A small-molecule ligand and the protein it binds are described below.
Small molecule (SMILES): O=S(=O)(O)CCCn1c2[n+](c3ccccc31)[Pd](Cl)(Cl)[n+]1ccccc1-2

Sequence of chain 1.A:
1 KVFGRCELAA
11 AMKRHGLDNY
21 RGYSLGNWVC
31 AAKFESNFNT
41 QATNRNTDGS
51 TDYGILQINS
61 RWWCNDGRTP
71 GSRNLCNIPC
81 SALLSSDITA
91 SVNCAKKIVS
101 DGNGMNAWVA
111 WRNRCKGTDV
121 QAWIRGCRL

Binding-site contacts:
Ligand atom CAO contacts residue ARG5 of chain 1.A at 3.9 Å.
Ligand atom OAS contacts residue ARG125 of chain 1.A at 3.0 Å (salt-bridge).
Ligand atom OAT contacts residue ARG125 of chain 1.A at 3.1 Å (salt-bridge).
Ligand atom CAK contacts residue ARG5 of chain 1.A at 3.7 Å.
Ligand atom CAG contacts residue ARG5 of chain 1.A at 4.0 Å.
Ligand atom CAI contacts residue TRP123 of chain 1.A at 4.0 Å (hydrophobic).
Ligand atom CL2 contacts residue ARG5 of chain 1.A at 3.7 Å.
Ligand atom CL2 contacts residue TRP123 of chain 1.A at 4.1 Å.
Ligand atom CL2 contacts residue PHE38 of chain 1.A at 4.4 Å.
Ligand atom OAS contacts residue ARG5 of chain 1.A at 4.1 Å.
Ligand atom CAR contacts residue ALA122 of chain 1.A at 4.4 Å (hydrophobic).
Ligand atom CAI contacts residue ARG5 of chain 1.A at 3.3 Å.
Ligand atom CAJ contacts residue ARG125 of chain 1.A at 4.1 Å.
Ligand atom CAH contacts residue ARG5 of chain 1.A at 3.3 Å.
Ligand atom OAU contacts residue ARG125 of chain 1.A at 3.8 Å.
Ligand atom SAV contacts residue ARG125 of chain 1.A at 3.9 Å.
Ligand atom NAM contacts residue ARG5 of chain 1.A at 4.0 Å.
Ligand atom CAJ contacts residue ARG5 of chain 1.A at 3.9 Å.
Ligand atom NAL contacts residue ARG5 of chain 1.A at 4.2 Å.
Ligand atom CAJ contacts residue ALA122 of chain 1.A at 3.2 Å (hydrophobic).
Ligand atom NAQ contacts residue ARG5 of chain 1.A at 3.0 Å (salt-bridge).
Ligand atom PD contacts residue ARG5 of chain 1.A at 3.9 Å.
Ligand atom OAS contacts residue GLY126 of chain 1.A at 3.4 Å.
Ligand atom CAK contacts residue ALA122 of chain 1.A at 3.5 Å (hydrophobic).
Ligand atom CAR contacts residue ARG5 of chain 1.A at 3.7 Å.
Ligand atom CAK contacts residue TRP123 of chain 1.A at 4.2 Å (hydrophobic).